Sequence of chain 1.G:
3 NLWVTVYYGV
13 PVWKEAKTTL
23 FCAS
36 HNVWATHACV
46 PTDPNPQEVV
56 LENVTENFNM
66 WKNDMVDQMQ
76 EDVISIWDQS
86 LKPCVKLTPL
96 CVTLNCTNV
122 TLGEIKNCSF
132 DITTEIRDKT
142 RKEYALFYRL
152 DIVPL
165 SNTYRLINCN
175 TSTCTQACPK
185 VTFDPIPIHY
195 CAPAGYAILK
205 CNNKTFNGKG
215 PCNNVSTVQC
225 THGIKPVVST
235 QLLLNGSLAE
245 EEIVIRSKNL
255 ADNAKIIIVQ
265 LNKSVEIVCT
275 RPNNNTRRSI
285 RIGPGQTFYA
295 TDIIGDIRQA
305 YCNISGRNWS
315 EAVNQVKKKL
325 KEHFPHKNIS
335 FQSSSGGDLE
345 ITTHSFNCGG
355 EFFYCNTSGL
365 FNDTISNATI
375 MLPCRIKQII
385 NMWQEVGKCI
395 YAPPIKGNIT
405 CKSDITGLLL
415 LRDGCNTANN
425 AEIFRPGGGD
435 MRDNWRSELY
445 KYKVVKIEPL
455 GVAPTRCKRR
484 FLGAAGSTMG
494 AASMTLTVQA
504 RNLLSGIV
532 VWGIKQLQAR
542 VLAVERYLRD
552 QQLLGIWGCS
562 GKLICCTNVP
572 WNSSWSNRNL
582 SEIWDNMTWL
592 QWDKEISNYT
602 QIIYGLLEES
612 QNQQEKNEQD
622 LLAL

Binding-site contacts:
Ligand atom O7 contacts residue PRO276 of chain 1.G at 4.0 Å.
Ligand atom C8 contacts residue PRO276 of chain 1.G at 4.2 Å (hydrophobic).
Ligand atom C5 contacts residue ASN402 of chain 1.G at 3.7 Å.
Ligand atom C7 contacts residue ASN402 of chain 1.G at 3.3 Å.
Ligand atom C1 contacts residue ASN402 of chain 1.G at 1.5 Å.
Ligand atom C8 contacts residue THR274 of chain 1.G at 4.2 Å.
Ligand atom C3 contacts residue ASN402 of chain 1.G at 3.7 Å.
Ligand atom O5 contacts residue ASN402 of chain 1.G at 2.4 Å (h-bond).
Ligand atom C4 contacts residue ASN402 of chain 1.G at 4.2 Å.
Ligand atom O7 contacts residue ASN402 of chain 1.G at 3.4 Å (h-bond).
Ligand atom C8 contacts residue ASN402 of chain 1.G at 3.9 Å.
Ligand atom C2 contacts residue ASN402 of chain 1.G at 2.4 Å.
Ligand atom N2 contacts residue ASN402 of chain 1.G at 2.8 Å (h-bond).

This small molecule binds to this protein.
Small molecule (SMILES): CC(=O)N[C@H]1[C@H](O[C@H]2[C@H](O)[C@@H](NC(C)=O)CO[C@@H]2CO)O[C@H](CO)[C@@H](O)[C@@H]1O